Sequence of chain 4.B:
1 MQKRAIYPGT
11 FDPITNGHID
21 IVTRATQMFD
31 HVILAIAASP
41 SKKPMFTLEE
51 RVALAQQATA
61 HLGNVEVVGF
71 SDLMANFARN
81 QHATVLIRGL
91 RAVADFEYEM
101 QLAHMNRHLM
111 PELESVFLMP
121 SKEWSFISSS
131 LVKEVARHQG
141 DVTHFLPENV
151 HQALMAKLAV

Binding-site contacts:
Ligand atom C2 contacts residue LEU102 of chain 8.B at 3.8 Å (hydrophobic).
Ligand atom C14 contacts residue ASP72 of chain 8.B at 3.2 Å.
Ligand atom N23 contacts residue PRO40 of chain 8.B at 3.8 Å.
Ligand atom N6 contacts residue LEU73 of chain 8.B at 3.7 Å.
Ligand atom C13 contacts residue ASP72 of chain 8.B at 3.8 Å.
Ligand atom C20 contacts residue ALA37 of chain 8.B at 3.6 Å (hydrophobic).
Ligand atom C5 contacts residue MET74 of chain 8.B at 3.7 Å (hydrophobic).
Ligand atom N6 contacts residue MET74 of chain 8.B at 4.0 Å.
Ligand atom N9 contacts residue LEU73 of chain 8.B at 3.5 Å.
Ligand atom C15 contacts residue ALA37 of chain 8.B at 3.8 Å (hydrophobic).
Ligand atom C10 contacts residue MET105 of chain 8.B at 3.7 Å (hydrophobic).
Ligand atom CL contacts residue PRO8 of chain 8.B at 3.8 Å.
Ligand atom C20 contacts residue THR10 of chain 8.B at 3.8 Å.
Ligand atom N23 contacts residue ALA37 of chain 8.B at 3.7 Å.
Ligand atom CL contacts residue GLY9 of chain 8.B at 3.4 Å.
Ligand atom C5 contacts residue LEU73 of chain 8.B at 3.9 Å (hydrophobic).
Ligand atom C10 contacts residue ASN106 of chain 8.B at 3.8 Å.
Ligand atom C17 contacts residue ALA37 of chain 8.B at 3.9 Å (hydrophobic).
Ligand atom C8 contacts residue ASP72 of chain 8.B at 3.9 Å.
Ligand atom N23 contacts residue SER39 of chain 8.B at 2.9 Å (h-bond).
Ligand atom C18 contacts residue ALA37 of chain 8.B at 3.7 Å (hydrophobic).
Ligand atom N12 contacts residue ASP72 of chain 8.B at 3.0 Å (salt-bridge).
Ligand atom N23 contacts residue PHE70 of chain 8.B at 3.9 Å.
Ligand atom C14 contacts residue SER71 of chain 8.B at 3.6 Å.
Ligand atom C10 contacts residue LEU102 of chain 8.B at 3.5 Å (hydrophobic).
Ligand atom C1 contacts residue LEU102 of chain 8.B at 3.7 Å (hydrophobic).
Ligand atom N9 contacts residue MET74 of chain 8.B at 3.0 Å (h-bond).
Ligand atom C19 contacts residue ALA37 of chain 8.B at 3.6 Å (hydrophobic).
Ligand atom C19 contacts residue THR10 of chain 8.B at 3.7 Å.
Ligand atom C14 contacts residue PHE70 of chain 8.B at 3.8 Å (hydrophobic).
Ligand atom C21 contacts residue ALA37 of chain 8.B at 3.7 Å (hydrophobic).
Ligand atom C15 contacts residue SER71 of chain 8.B at 3.8 Å.
Ligand atom C13 contacts residue HIS138 of chain 4.B at 3.9 Å.
Ligand atom C8 contacts residue MET74 of chain 8.B at 3.9 Å (hydrophobic).
Ligand atom CL contacts residue MET74 of chain 8.B at 3.6 Å.
Ligand atom C15 contacts residue PHE70 of chain 8.B at 3.8 Å (hydrophobic).
Ligand atom C16 contacts residue ALA37 of chain 8.B at 3.9 Å (hydrophobic).
Ligand atom C10 contacts residue VAL135 of chain 4.B at 3.8 Å (hydrophobic).
Ligand atom N23 contacts residue ALA38 of chain 8.B at 3.5 Å (h-bond).
Ligand atom C17 contacts residue PHE70 of chain 8.B at 3.7 Å (hydrophobic).

This small molecule binds to this protein.
Small molecule (SMILES): CC1=Nc2nc(N[C@H](CC#N)c3cccc(Cl)c3)nn2C(=O)C1

Sequence of chain 8.B:
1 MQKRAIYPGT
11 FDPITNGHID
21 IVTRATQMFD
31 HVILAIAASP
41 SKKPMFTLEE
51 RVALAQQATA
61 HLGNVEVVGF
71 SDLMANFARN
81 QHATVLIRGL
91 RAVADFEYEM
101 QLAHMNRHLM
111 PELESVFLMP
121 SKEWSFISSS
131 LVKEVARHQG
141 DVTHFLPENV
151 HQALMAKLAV